Sequence of chain 1.A:
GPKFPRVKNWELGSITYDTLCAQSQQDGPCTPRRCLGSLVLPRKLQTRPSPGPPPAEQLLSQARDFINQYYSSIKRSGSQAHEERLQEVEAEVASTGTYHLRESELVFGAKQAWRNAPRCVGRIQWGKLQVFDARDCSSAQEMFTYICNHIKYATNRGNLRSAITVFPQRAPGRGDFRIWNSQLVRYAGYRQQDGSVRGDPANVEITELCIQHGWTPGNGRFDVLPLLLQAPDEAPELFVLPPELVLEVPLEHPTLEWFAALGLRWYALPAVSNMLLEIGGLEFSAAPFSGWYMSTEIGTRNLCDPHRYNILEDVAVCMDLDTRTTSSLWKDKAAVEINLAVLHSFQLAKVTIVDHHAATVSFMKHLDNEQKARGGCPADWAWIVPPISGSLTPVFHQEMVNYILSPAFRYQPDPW

This small molecule binds to this protein.
Small molecule (SMILES): N=C(NO)NCCC[C@H](N)C(=O)O

Binding-site contacts:
Ligand atom N contacts residue GLU325 of chain 1.A at 2.9 Å (salt-bridge).
Ligand atom C contacts residue GLU325 of chain 1.A at 4.0 Å.
Ligand atom CD contacts residue GLU325 of chain 1.A at 3.7 Å.
Ligand atom CG contacts residue HEM1 of chain 1.E at 3.6 Å.
Ligand atom OXT contacts residue TYR321 of chain 1.A at 2.8 Å (h-bond).
Ligand atom CZ contacts residue HEM1 of chain 1.E at 3.9 Å.
Ligand atom NE contacts residue GLU325 of chain 1.A at 2.9 Å (salt-bridge).
Ligand atom OH1 contacts residue TRP320 of chain 1.A at 3.6 Å (h-bond).
Ligand atom NH2 contacts residue TRP320 of chain 1.A at 2.9 Å (h-bond).
Ligand atom NE contacts residue HEM1 of chain 1.E at 4.0 Å.
Ligand atom CD contacts residue VAL300 of chain 1.A at 3.8 Å (hydrophobic).
Ligand atom OH1 contacts residue GLY319 of chain 1.A at 3.3 Å (h-bond).
Ligand atom CA contacts residue GLN211 of chain 1.A at 3.8 Å.
Ligand atom OXT contacts residue TYR295 of chain 1.A at 3.8 Å.
Ligand atom CG contacts residue GLU325 of chain 1.A at 3.4 Å.
Ligand atom O contacts residue TYR321 of chain 1.A at 3.2 Å.
Ligand atom CB contacts residue GLU325 of chain 1.A at 3.1 Å.
Ligand atom CZ contacts residue PRO298 of chain 1.A at 3.8 Å (hydrophobic).
Ligand atom NH2 contacts residue HEM1 of chain 1.E at 3.5 Å.
Ligand atom OXT contacts residue ASN330 of chain 1.A at 4.0 Å.
Ligand atom CA contacts residue HEM1 of chain 1.E at 3.9 Å.
Ligand atom NH1 contacts residue HEM1 of chain 1.E at 3.8 Å.
Ligand atom OXT contacts residue GLN211 of chain 1.A at 2.8 Å (h-bond).
Ligand atom OH1 contacts residue HEM1 of chain 1.E at 3.1 Å.
Ligand atom C contacts residue ASN330 of chain 1.A at 3.8 Å.
Ligand atom NH2 contacts residue PRO298 of chain 1.A at 3.7 Å.
Ligand atom CB contacts residue GLN211 of chain 1.A at 4.0 Å.
Ligand atom NH1 contacts residue PRO298 of chain 1.A at 3.9 Å.
Ligand atom N contacts residue HEM1 of chain 1.E at 3.0 Å (h-bond).
Ligand atom C contacts residue GLN211 of chain 1.A at 3.7 Å.
Ligand atom NH2 contacts residue GLU325 of chain 1.A at 3.1 Å (salt-bridge).
Ligand atom O contacts residue GLU325 of chain 1.A at 3.7 Å.
Ligand atom OXT contacts residue ARG214 of chain 1.A at 4.0 Å.
Ligand atom OH1 contacts residue PRO298 of chain 1.A at 3.8 Å.
Ligand atom CG contacts residue VAL300 of chain 1.A at 4.0 Å (hydrophobic).
Ligand atom CA contacts residue GLU325 of chain 1.A at 3.5 Å.
Ligand atom NE contacts residue PRO298 of chain 1.A at 4.0 Å.
Ligand atom C contacts residue TYR321 of chain 1.A at 3.5 Å (hydrophobic).
Ligand atom CZ contacts residue GLU325 of chain 1.A at 3.7 Å.
Ligand atom O contacts residue ASN330 of chain 1.A at 2.9 Å (h-bond).